Binding-site contacts:
Ligand atom N2 contacts residue ASN391 of chain 1.B at 2.8 Å (h-bond).
Ligand atom O4 contacts residue GLN492 of chain 1.B at 2.6 Å (h-bond).
Ligand atom C2 contacts residue ASN391 of chain 1.B at 2.4 Å.
Ligand atom C1 contacts residue ASN391 of chain 1.B at 1.4 Å.
Ligand atom O4 contacts residue HIS493 of chain 1.B at 4.4 Å.
Ligand atom C4 contacts residue ASN391 of chain 1.B at 4.2 Å.
Ligand atom C3 contacts residue ASN391 of chain 1.B at 3.7 Å.
Ligand atom C5 contacts residue ASN391 of chain 1.B at 3.6 Å.
Ligand atom C6 contacts residue LYS396 of chain 1.B at 3.5 Å.
Ligand atom O6 contacts residue HIS493 of chain 1.B at 3.5 Å.
Ligand atom O6 contacts residue LYS396 of chain 1.B at 2.6 Å (salt-bridge).
Ligand atom C5 contacts residue GLN492 of chain 1.B at 3.9 Å.
Ligand atom C1 contacts residue SER393 of chain 1.B at 4.0 Å.
Ligand atom C6 contacts residue HIS493 of chain 1.B at 4.2 Å.
Ligand atom C6 contacts residue SER393 of chain 1.B at 4.1 Å.
Ligand atom O5 contacts residue ASN391 of chain 1.B at 2.3 Å (h-bond).
Ligand atom O7 contacts residue ASN391 of chain 1.B at 3.9 Å.
Ligand atom O5 contacts residue SER393 of chain 1.B at 3.5 Å.
Ligand atom C4 contacts residue GLN492 of chain 1.B at 3.8 Å.
Ligand atom C7 contacts residue ASN391 of chain 1.B at 3.5 Å.
Ligand atom C5 contacts residue SER393 of chain 1.B at 3.7 Å.
Ligand atom C6 contacts residue GLN492 of chain 1.B at 4.4 Å.
Ligand atom O6 contacts residue SER393 of chain 1.B at 3.2 Å.
Ligand atom C3 contacts residue GLN492 of chain 1.B at 4.4 Å.

Sequence of chain 1.B:
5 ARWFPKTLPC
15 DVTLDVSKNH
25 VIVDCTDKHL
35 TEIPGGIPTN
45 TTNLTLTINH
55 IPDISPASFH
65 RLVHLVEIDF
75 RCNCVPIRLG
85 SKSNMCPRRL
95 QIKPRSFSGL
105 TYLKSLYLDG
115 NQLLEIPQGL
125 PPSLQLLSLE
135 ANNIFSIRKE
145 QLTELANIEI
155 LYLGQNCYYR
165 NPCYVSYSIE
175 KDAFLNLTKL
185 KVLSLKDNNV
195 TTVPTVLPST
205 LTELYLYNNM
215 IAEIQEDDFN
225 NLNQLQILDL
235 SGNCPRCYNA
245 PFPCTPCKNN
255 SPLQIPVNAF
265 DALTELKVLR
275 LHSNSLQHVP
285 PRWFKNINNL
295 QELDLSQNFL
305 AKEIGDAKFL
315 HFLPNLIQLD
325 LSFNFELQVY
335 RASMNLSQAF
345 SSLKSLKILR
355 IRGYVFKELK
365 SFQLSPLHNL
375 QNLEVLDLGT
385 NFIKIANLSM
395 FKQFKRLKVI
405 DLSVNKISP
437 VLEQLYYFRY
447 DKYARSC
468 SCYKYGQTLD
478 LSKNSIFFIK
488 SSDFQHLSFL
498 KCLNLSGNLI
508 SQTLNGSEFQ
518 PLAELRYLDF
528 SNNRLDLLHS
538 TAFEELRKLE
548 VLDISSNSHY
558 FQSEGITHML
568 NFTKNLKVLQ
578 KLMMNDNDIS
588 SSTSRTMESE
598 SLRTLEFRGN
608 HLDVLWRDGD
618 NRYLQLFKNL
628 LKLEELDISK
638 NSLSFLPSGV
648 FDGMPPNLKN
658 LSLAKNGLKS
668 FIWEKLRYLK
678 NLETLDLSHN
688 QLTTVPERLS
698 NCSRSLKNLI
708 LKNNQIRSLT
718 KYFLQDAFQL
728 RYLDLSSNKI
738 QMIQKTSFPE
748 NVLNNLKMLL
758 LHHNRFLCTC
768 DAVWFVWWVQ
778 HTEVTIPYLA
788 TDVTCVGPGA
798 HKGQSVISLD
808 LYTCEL

A protein and the small-molecule ligand that binds it are described below.
Small molecule (SMILES): CC(=O)N[C@@H]1[C@@H](O)[C@H](O)[C@@H](CO)O[C@H]1O